Sequence of chain 2.B:
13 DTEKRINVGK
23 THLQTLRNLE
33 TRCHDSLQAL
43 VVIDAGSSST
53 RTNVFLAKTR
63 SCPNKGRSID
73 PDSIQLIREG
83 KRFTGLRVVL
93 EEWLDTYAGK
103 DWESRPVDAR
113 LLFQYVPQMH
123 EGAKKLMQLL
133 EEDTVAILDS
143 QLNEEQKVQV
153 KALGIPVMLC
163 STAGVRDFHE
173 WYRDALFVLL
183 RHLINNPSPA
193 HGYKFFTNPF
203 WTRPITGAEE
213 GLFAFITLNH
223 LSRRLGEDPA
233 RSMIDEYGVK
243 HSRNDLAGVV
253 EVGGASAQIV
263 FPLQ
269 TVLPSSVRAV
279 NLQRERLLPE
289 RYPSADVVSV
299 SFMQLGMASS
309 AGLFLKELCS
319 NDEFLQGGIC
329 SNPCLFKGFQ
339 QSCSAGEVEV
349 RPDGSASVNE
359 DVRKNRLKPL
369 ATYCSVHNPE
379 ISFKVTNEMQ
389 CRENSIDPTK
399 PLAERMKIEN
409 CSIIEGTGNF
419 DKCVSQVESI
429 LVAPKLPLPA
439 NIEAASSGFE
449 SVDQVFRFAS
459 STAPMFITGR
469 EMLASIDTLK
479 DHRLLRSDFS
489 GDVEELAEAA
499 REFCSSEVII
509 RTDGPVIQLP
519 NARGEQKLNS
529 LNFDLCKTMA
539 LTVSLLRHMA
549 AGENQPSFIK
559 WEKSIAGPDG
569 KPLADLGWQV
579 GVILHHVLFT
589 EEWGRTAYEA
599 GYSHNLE

Binding-site contacts:
Ligand atom PA contacts residue ARG53 of chain 2.B at 3.6 Å.
Ligand atom O1A contacts residue ARG53 of chain 2.B at 3.4 Å (salt-bridge).
Ligand atom O3B contacts residue ALA165 of chain 2.B at 3.4 Å.
Ligand atom O1A contacts residue SER49 of chain 2.B at 2.9 Å (h-bond).
Ligand atom O1A contacts residue GLY48 of chain 2.B at 3.6 Å.
Ligand atom N3A contacts residue GLY256 of chain 2.B at 3.1 Å (h-bond).
Ligand atom N3A contacts residue SER49 of chain 2.B at 2.7 Å (h-bond).
Ligand atom C8 contacts residue ARG468 of chain 2.B at 3.5 Å.
Ligand atom O1A contacts residue SER50 of chain 2.B at 3.0 Å (h-bond).
Ligand atom C5 contacts residue ARG468 of chain 2.B at 3.4 Å.
Ligand atom N3 contacts residue ARG468 of chain 2.B at 3.5 Å.
Ligand atom O2B contacts residue MG1 of chain 2.F at 2.5 Å.
Ligand atom C4 contacts residue ARG468 of chain 2.B at 3.5 Å.
Ligand atom O2B contacts residue GLU212 of chain 2.B at 3.1 Å (salt-bridge).
Ligand atom O3B contacts residue ALA257 of chain 2.B at 3.1 Å (h-bond).
Ligand atom O1B contacts residue SER49 of chain 2.B at 3.2 Å (h-bond).
Ligand atom O5' contacts residue GLY256 of chain 2.B at 3.2 Å (h-bond).
Ligand atom O2A contacts residue MG1 of chain 2.F at 2.2 Å.
Ligand atom PB contacts residue MG1 of chain 2.F at 3.7 Å.
Ligand atom N7 contacts residue ARG84 of chain 2.B at 3.7 Å.
Ligand atom O1B contacts residue ALA165 of chain 2.B at 3.0 Å (h-bond).
Ligand atom O3' contacts residue GLY255 of chain 2.B at 3.4 Å (h-bond).
Ligand atom O2' contacts residue ARG468 of chain 2.B at 3.0 Å (salt-bridge).
Ligand atom PA contacts residue MG1 of chain 2.F at 3.6 Å.
Ligand atom O3' contacts residue GLY256 of chain 2.B at 3.4 Å.
Ligand atom N7 contacts residue ARG468 of chain 2.B at 3.4 Å (salt-bridge).
Ligand atom PA contacts residue SER49 of chain 2.B at 3.5 Å.
Ligand atom O2A contacts residue ARG53 of chain 2.B at 2.8 Å (salt-bridge).
Ligand atom O2' contacts residue GLU469 of chain 2.B at 3.2 Å (salt-bridge).
Ligand atom C5' contacts residue SER50 of chain 2.B at 3.4 Å.
Ligand atom N3A contacts residue ALA257 of chain 2.B at 3.6 Å (h-bond).
Ligand atom O4' contacts residue ARG84 of chain 2.B at 3.3 Å (salt-bridge).
Ligand atom N9 contacts residue ARG84 of chain 2.B at 3.4 Å (salt-bridge).
Ligand atom O2B contacts residue THR164 of chain 2.B at 3.2 Å (h-bond).
Ligand atom O3B contacts residue SER258 of chain 2.B at 3.0 Å (h-bond).
Ligand atom PB contacts residue THR164 of chain 2.B at 3.5 Å.
Ligand atom N9 contacts residue ARG468 of chain 2.B at 3.5 Å (salt-bridge).
Ligand atom O1B contacts residue GLY166 of chain 2.B at 3.7 Å.
Ligand atom O1B contacts residue THR164 of chain 2.B at 2.7 Å (h-bond).
Ligand atom C8 contacts residue ARG84 of chain 2.B at 3.3 Å.

The small molecule below binds the protein below.
Small molecule (SMILES): Nc1ncnc2c1ncn2[C@@H]1O[C@H](COP(=O)(O)NP(=O)(O)O)[C@@H](O)[C@H]1O